Sequence of chain 1.C:
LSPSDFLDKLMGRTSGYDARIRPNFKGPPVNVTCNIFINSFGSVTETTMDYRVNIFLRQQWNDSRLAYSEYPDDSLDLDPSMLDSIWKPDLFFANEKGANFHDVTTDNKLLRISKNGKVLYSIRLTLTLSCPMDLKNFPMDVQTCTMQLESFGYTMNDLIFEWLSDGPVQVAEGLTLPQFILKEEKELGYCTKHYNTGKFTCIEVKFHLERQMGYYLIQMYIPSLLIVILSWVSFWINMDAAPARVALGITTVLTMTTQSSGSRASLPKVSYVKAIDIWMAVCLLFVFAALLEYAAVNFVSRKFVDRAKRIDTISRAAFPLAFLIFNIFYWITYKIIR

Binding-site contacts:
Ligand atom CA contacts residue PHE166 of chain 1.B at 3.3 Å (hydrophobic).
Ligand atom C contacts residue SER136 of chain 1.C at 3.3 Å.
Ligand atom OXT contacts residue TYR209 of chain 1.B at 4.2 Å.
Ligand atom C contacts residue PHE70 of chain 1.C at 4.0 Å (hydrophobic).
Ligand atom N contacts residue PHE214 of chain 1.B at 4.1 Å.
Ligand atom CA contacts residue PHE214 of chain 1.B at 3.3 Å (hydrophobic).
Ligand atom OXT contacts residue PHE214 of chain 1.B at 3.4 Å.
Ligand atom N contacts residue TYR209 of chain 1.B at 4.3 Å.
Ligand atom CA contacts residue SER136 of chain 1.C at 3.6 Å.
Ligand atom N contacts residue PHE166 of chain 1.B at 2.7 Å.
Ligand atom C contacts residue ARG72 of chain 1.C at 3.5 Å.
Ligand atom OXT contacts residue ARG72 of chain 1.C at 3.3 Å (salt-bridge).
Ligand atom O contacts residue PHE70 of chain 1.C at 3.0 Å.
Ligand atom CA contacts residue LEU124 of chain 1.C at 4.4 Å (hydrophobic).
Ligand atom O contacts residue SER136 of chain 1.C at 2.8 Å (h-bond).
Ligand atom CA contacts residue PHE70 of chain 1.C at 4.2 Å (hydrophobic).
Ligand atom O contacts residue ARG72 of chain 1.C at 2.9 Å (salt-bridge).
Ligand atom OXT contacts residue THR211 of chain 1.B at 2.6 Å (h-bond).
Ligand atom C contacts residue PHE166 of chain 1.B at 4.5 Å (hydrophobic).
Ligand atom OXT contacts residue SER136 of chain 1.C at 4.0 Å.
Ligand atom C contacts residue THR211 of chain 1.B at 3.8 Å.
Ligand atom C contacts residue PHE214 of chain 1.B at 3.8 Å (hydrophobic).
Ligand atom N contacts residue PHE70 of chain 1.C at 3.0 Å.

Sequence of chain 1.B:
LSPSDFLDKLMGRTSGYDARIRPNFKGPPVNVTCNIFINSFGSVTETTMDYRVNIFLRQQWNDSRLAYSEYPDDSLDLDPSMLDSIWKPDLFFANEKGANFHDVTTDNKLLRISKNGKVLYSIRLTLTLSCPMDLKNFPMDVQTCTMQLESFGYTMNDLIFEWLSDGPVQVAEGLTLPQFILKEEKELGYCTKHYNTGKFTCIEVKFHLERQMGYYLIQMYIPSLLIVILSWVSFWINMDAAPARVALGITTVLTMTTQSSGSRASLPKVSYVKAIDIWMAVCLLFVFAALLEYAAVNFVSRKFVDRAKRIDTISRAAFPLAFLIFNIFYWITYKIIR

The small molecule below binds the protein below.
Small molecule (SMILES): NCC(=O)O